Binding-site contacts:
Ligand atom O6 contacts residue GLU603 of chain 1.C at 3.7 Å.
Ligand atom O5 contacts residue GLU603 of chain 1.C at 3.8 Å.
Ligand atom C5 contacts residue ASN600 of chain 1.C at 3.7 Å.
Ligand atom C1 contacts residue THR602 of chain 1.C at 4.0 Å.
Ligand atom C6 contacts residue THR602 of chain 1.C at 4.3 Å.
Ligand atom C1 contacts residue ASN600 of chain 1.C at 1.4 Å.
Ligand atom C1 contacts residue GLU603 of chain 1.C at 4.4 Å.
Ligand atom O5 contacts residue THR602 of chain 1.C at 3.5 Å (h-bond).
Ligand atom C5 contacts residue THR602 of chain 1.C at 4.2 Å.
Ligand atom C7 contacts residue ASN600 of chain 1.C at 3.8 Å.
Ligand atom C4 contacts residue ASN600 of chain 1.C at 4.2 Å.
Ligand atom N2 contacts residue ASN600 of chain 1.C at 2.9 Å (h-bond).
Ligand atom O7 contacts residue ASN600 of chain 1.C at 4.2 Å.
Ligand atom C2 contacts residue ASN600 of chain 1.C at 2.5 Å.
Ligand atom O5 contacts residue ASN600 of chain 1.C at 2.4 Å (h-bond).
Ligand atom C3 contacts residue ASN600 of chain 1.C at 3.8 Å.
Ligand atom O6 contacts residue THR602 of chain 1.C at 3.7 Å.

The small molecule below binds the protein below.
Small molecule (SMILES): CC(=O)N[C@@H]1[C@@H](O)[C@H](O)[C@@H](CO)O[C@H]1O

Sequence of chain 1.C:
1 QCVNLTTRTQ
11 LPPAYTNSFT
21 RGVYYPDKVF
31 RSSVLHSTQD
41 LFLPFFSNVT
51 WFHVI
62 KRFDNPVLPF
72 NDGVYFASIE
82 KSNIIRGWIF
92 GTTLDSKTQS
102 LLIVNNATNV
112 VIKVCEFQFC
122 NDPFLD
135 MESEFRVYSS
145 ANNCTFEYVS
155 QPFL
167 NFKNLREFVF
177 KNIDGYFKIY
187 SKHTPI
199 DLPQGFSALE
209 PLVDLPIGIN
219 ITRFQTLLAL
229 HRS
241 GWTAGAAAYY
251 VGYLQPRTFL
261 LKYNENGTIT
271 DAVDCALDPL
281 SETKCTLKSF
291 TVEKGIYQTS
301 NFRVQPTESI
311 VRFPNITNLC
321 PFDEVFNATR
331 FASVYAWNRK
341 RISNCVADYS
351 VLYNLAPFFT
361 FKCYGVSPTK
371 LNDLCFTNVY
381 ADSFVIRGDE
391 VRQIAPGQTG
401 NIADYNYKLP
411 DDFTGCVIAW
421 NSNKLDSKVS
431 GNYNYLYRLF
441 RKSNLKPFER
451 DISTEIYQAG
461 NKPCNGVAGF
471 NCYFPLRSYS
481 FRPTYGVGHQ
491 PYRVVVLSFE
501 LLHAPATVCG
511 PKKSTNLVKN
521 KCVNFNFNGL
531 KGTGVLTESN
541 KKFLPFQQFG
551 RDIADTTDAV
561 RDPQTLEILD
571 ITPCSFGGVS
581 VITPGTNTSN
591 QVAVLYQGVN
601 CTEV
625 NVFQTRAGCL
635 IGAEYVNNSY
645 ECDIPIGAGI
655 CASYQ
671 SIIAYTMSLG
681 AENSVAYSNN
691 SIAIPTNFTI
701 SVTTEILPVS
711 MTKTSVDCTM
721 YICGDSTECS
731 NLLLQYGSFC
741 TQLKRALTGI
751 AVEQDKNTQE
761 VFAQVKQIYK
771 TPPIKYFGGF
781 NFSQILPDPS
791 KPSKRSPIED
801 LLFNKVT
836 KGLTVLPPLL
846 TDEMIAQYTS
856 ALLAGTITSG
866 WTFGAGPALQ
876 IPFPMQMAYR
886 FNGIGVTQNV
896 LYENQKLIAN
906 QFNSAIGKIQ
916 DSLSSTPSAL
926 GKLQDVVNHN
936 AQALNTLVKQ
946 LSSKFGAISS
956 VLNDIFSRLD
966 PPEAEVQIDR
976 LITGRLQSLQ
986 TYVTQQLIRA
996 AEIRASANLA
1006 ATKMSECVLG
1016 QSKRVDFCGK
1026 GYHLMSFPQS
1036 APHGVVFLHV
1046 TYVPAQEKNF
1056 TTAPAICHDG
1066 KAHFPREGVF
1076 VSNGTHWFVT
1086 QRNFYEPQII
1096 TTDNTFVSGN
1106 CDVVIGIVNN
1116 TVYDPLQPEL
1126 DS